Sequence of chain 1.F:
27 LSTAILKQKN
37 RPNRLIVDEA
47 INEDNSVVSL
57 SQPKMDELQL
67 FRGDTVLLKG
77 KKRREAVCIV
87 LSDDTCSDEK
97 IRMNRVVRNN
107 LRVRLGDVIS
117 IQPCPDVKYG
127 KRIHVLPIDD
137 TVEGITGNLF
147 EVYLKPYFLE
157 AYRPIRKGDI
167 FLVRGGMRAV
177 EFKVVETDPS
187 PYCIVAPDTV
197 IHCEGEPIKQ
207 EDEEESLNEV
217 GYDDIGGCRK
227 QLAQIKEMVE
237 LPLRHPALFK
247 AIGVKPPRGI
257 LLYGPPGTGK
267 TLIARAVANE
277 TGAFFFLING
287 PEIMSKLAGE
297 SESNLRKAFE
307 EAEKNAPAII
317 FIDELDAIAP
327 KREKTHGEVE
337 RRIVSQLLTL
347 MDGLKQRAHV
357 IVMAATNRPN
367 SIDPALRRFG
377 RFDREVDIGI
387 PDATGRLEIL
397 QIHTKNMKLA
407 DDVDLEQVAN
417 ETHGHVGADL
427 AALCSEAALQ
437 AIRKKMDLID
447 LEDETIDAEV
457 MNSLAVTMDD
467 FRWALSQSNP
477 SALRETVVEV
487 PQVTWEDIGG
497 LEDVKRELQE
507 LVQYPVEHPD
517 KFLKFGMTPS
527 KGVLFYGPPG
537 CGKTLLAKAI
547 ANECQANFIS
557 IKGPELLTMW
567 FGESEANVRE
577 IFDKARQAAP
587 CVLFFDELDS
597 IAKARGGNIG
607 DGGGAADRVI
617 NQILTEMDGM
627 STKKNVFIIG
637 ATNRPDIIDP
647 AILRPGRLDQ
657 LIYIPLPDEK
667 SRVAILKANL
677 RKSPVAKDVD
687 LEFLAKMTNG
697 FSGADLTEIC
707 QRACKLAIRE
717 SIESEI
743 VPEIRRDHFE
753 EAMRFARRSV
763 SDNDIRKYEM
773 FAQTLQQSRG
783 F

Binding-site contacts:
Ligand atom O2B contacts residue CYS537 of chain 1.F at 3.0 Å (h-bond).
Ligand atom N1 contacts residue GLY495 of chain 1.F at 3.3 Å (h-bond).
Ligand atom N3 contacts residue ASN675 of chain 1.F at 3.4 Å (h-bond).
Ligand atom N7 contacts residue GLY538 of chain 1.F at 3.3 Å (h-bond).
Ligand atom O2A contacts residue GLY538 of chain 1.F at 3.3 Å.
Ligand atom O1B contacts residue MG1 of chain 1.CA at 2.1 Å.
Ligand atom O3A contacts residue GLY536 of chain 1.F at 3.6 Å.
Ligand atom S1G contacts residue ARG781 of chain 1.E at 3.4 Å (salt-bridge).
Ligand atom S1G contacts residue GLY536 of chain 1.F at 3.6 Å.
Ligand atom O1B contacts residue THR540 of chain 1.F at 3.0 Å (h-bond).
Ligand atom C2 contacts residue ASP493 of chain 1.F at 3.6 Å.
Ligand atom N7 contacts residue CYS537 of chain 1.F at 3.3 Å.
Ligand atom O2G contacts residue MG1 of chain 1.CA at 2.1 Å.
Ligand atom O1A contacts residue MG1 of chain 1.CA at 2.1 Å.
Ligand atom O3' contacts residue THR703 of chain 1.F at 3.6 Å.
Ligand atom C2 contacts residue ILE671 of chain 1.F at 3.6 Å (hydrophobic).
Ligand atom O2A contacts residue LEU541 of chain 1.F at 3.5 Å (h-bond).
Ligand atom N1 contacts residue ILE671 of chain 1.F at 3.6 Å.
Ligand atom PB contacts residue GLY536 of chain 1.F at 3.7 Å.
Ligand atom S1G contacts residue PRO651 of chain 1.E at 3.6 Å.
Ligand atom O3G contacts residue ARG781 of chain 1.E at 2.9 Å (salt-bridge).
Ligand atom N1 contacts residue ASP493 of chain 1.F at 3.6 Å.
Ligand atom C8 contacts residue GLY538 of chain 1.F at 3.6 Å.
Ligand atom N6 contacts residue GLY495 of chain 1.F at 3.5 Å (h-bond).
Ligand atom O2A contacts residue LYS539 of chain 1.F at 3.3 Å (salt-bridge).
Ligand atom O3B contacts residue GLY536 of chain 1.F at 2.9 Å (h-bond).
Ligand atom PA contacts residue MG1 of chain 1.CA at 3.1 Å.
Ligand atom O2B contacts residue LYS539 of chain 1.F at 2.9 Å (salt-bridge).
Ligand atom C4 contacts residue LEU541 of chain 1.F at 3.6 Å (hydrophobic).
Ligand atom PG contacts residue MG1 of chain 1.CA at 3.4 Å.
Ligand atom O4' contacts residue ALA700 of chain 1.F at 3.7 Å.
Ligand atom O1B contacts residue LYS539 of chain 1.F at 3.4 Å.
Ligand atom O3A contacts residue MG1 of chain 1.CA at 3.3 Å.
Ligand atom O2B contacts residue GLY538 of chain 1.F at 3.0 Å (h-bond).
Ligand atom C2 contacts residue ASN675 of chain 1.F at 3.2 Å.
Ligand atom O3B contacts residue MG1 of chain 1.CA at 3.6 Å.
Ligand atom O2B contacts residue GLY536 of chain 1.F at 3.4 Å (h-bond).
Ligand atom O1A contacts residue THR540 of chain 1.F at 3.1 Å (h-bond).
Ligand atom PB contacts residue MG1 of chain 1.CA at 3.1 Å.
Ligand atom O2A contacts residue THR540 of chain 1.F at 3.2 Å (h-bond).

Sequence of chain 1.E:
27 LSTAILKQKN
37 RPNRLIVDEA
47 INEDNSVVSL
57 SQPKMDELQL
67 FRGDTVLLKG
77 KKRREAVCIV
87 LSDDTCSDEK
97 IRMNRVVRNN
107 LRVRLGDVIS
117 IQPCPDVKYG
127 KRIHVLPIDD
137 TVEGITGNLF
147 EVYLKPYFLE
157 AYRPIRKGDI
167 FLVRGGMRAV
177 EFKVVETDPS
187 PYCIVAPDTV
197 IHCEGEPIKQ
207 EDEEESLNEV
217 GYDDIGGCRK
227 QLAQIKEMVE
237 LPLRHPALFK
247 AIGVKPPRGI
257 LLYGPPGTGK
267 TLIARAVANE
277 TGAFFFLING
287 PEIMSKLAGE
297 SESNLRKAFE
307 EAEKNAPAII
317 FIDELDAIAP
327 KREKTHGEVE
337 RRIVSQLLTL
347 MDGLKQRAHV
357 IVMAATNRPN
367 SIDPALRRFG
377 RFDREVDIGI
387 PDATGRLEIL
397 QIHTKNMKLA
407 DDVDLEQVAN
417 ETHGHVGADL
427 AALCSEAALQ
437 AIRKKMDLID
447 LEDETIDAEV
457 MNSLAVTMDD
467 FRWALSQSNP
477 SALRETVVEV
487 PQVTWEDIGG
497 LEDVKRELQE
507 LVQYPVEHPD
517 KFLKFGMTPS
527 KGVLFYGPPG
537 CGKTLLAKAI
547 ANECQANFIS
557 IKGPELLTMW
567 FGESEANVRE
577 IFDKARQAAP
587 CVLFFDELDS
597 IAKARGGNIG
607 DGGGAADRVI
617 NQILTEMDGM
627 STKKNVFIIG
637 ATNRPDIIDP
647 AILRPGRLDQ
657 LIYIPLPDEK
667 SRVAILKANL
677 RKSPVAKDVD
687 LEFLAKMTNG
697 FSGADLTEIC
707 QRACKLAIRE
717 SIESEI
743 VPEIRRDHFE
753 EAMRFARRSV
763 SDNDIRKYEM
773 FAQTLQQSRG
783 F

This small molecule binds to this protein.
Small molecule (SMILES): Nc1ncnc2c1ncn2[C@@H]1O[C@H](COP(=O)(O)OP(=O)(O)OP(O)(O)=S)[C@@H](O)[C@H]1O